Binding-site contacts:
Ligand atom C6 contacts residue VAL65 of chain 1.F at 3.5 Å (hydrophobic).
Ligand atom O7 contacts residue ASN109 of chain 1.F at 2.8 Å (h-bond).
Ligand atom C24 contacts residue MET114 of chain 1.F at 3.3 Å (hydrophobic).
Ligand atom C16 contacts residue LEU62 of chain 1.F at 3.3 Å (hydrophobic).
Ligand atom C13 contacts residue GLY113 of chain 1.F at 3.3 Å.
Ligand atom C23 contacts residue PRO105 of chain 1.F at 3.5 Å (hydrophobic).
Ligand atom C25 contacts residue MET114 of chain 1.F at 3.3 Å (hydrophobic).
Ligand atom O2 contacts residue GLU66 of chain 1.F at 3.4 Å.
Ligand atom O8 contacts residue ILE101 of chain 1.F at 3.7 Å.
Ligand atom C5 contacts residue VAL65 of chain 1.F at 3.7 Å (hydrophobic).
Ligand atom C1 contacts residue VAL65 of chain 1.F at 3.4 Å (hydrophobic).
Ligand atom C16 contacts residue ASN109 of chain 1.F at 3.2 Å.
Ligand atom C22 contacts residue SER139 of chain 1.F at 3.3 Å.
Ligand atom C32 contacts residue ALA100 of chain 1.F at 3.3 Å (hydrophobic).
Ligand atom C14 contacts residue GLY113 of chain 1.F at 3.4 Å.
Ligand atom O6 contacts residue GLY110 of chain 1.F at 3.0 Å (h-bond).
Ligand atom C27 contacts residue SER139 of chain 1.F at 3.6 Å.
Ligand atom O4 contacts residue VAL67 of chain 1.F at 2.8 Å.
Ligand atom C15 contacts residue ASN109 of chain 1.F at 3.1 Å.
Ligand atom C28 contacts residue SER139 of chain 1.F at 3.0 Å.
Ligand atom O5 contacts residue VAL65 of chain 1.F at 3.6 Å.
Ligand atom C15 contacts residue GLY113 of chain 1.F at 3.6 Å.
Ligand atom C29 contacts residue SER139 of chain 1.F at 3.6 Å.
Ligand atom C27 contacts residue PRO105 of chain 1.F at 3.6 Å (hydrophobic).
Ligand atom C24 contacts residue SER139 of chain 1.F at 3.3 Å.
Ligand atom C13 contacts residue GLY110 of chain 1.F at 3.6 Å.
Ligand atom C28 contacts residue PRO105 of chain 1.F at 3.2 Å (hydrophobic).
Ligand atom O1 contacts residue VAL67 of chain 1.F at 3.1 Å (h-bond).
Ligand atom O7 contacts residue GLY110 of chain 1.F at 2.6 Å (h-bond).
Ligand atom O2 contacts residue VAL65 of chain 1.F at 3.2 Å (h-bond).
Ligand atom C32 contacts residue ARG103 of chain 1.F at 3.1 Å.
Ligand atom O4 contacts residue VAL65 of chain 1.F at 3.0 Å.
Ligand atom C29 contacts residue PRO105 of chain 1.F at 3.5 Å (hydrophobic).
Ligand atom C6 contacts residue VAL67 of chain 1.F at 3.4 Å (hydrophobic).
Ligand atom O12 contacts residue MET114 of chain 1.F at 2.9 Å.
Ligand atom C3 contacts residue VAL65 of chain 1.F at 3.2 Å (hydrophobic).
Ligand atom O7 contacts residue GLY113 of chain 1.F at 3.5 Å (h-bond).
Ligand atom C23 contacts residue SER139 of chain 1.F at 2.8 Å.
Ligand atom C4 contacts residue VAL65 of chain 1.F at 2.6 Å (hydrophobic).
Ligand atom O1 contacts residue ARG116 of chain 1.F at 3.2 Å (salt-bridge).

This small molecule binds to this protein.
Small molecule (SMILES): C[C@H]1O[C@H](CC(=O)O)CC2=C1C(=O)c1c(O)c(-c3cc(O)c4c(c3O)C(=O)C3=C(C[C@@H](CC(=O)O)O[C@@H]3C)C4=O)cc(O)c1C2=O

Sequence of chain 1.E:
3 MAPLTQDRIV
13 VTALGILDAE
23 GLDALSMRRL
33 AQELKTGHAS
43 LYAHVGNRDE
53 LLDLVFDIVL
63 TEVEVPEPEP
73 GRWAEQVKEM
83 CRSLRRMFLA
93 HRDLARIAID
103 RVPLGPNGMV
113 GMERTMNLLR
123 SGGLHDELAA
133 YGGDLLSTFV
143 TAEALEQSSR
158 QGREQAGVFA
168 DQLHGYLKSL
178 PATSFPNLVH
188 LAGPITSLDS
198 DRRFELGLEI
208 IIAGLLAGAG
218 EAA

Sequence of chain 1.F:
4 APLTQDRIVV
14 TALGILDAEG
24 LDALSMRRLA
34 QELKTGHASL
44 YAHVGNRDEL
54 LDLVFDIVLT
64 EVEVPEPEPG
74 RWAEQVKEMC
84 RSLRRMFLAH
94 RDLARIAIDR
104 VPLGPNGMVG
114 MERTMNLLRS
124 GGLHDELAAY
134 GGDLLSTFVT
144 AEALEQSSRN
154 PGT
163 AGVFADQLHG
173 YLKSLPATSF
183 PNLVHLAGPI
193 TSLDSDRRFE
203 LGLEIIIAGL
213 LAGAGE